Sequence of chain 1.E:
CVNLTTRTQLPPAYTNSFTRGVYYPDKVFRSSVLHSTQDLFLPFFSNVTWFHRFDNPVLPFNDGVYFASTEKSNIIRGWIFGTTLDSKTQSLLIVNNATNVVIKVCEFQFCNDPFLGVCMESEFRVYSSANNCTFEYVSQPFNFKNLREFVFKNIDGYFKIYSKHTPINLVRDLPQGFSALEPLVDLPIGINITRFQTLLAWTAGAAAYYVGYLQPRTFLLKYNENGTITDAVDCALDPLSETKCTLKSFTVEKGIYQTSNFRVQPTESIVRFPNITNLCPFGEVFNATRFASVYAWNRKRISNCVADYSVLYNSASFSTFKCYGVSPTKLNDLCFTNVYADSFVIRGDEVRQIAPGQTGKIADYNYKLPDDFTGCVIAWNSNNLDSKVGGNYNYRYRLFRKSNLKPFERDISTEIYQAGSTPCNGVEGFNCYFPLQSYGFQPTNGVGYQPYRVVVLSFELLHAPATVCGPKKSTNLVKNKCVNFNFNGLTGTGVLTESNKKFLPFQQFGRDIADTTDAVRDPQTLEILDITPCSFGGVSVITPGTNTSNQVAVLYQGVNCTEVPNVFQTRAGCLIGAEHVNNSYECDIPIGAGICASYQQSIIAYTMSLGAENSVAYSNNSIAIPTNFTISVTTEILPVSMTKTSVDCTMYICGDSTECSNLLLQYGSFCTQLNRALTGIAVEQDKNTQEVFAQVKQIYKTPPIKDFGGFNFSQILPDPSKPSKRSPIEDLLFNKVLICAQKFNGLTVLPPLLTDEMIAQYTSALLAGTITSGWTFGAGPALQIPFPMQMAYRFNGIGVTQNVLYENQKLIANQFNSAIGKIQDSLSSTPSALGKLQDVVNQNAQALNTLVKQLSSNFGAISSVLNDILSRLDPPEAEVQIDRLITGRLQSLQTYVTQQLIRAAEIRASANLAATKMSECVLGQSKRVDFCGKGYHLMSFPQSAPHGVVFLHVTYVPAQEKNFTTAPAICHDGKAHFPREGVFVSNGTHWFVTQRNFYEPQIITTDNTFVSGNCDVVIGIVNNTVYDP

A protein and the small-molecule ligand that binds it are described below.
Small molecule (SMILES): CC(=O)N[C@@H]1[C@@H](O)[C@H](O)[C@@H](CO)O[C@H]1O

Binding-site contacts:
Ligand atom C2 contacts residue ASN603 of chain 1.E at 2.5 Å.
Ligand atom C4 contacts residue ASN603 of chain 1.E at 4.3 Å.
Ligand atom N2 contacts residue ASN603 of chain 1.E at 2.9 Å (h-bond).
Ligand atom C5 contacts residue ASN603 of chain 1.E at 3.7 Å.
Ligand atom C1 contacts residue ASN603 of chain 1.E at 1.4 Å.
Ligand atom C7 contacts residue ASN603 of chain 1.E at 3.2 Å.
Ligand atom C3 contacts residue ASN603 of chain 1.E at 3.8 Å.
Ligand atom O5 contacts residue ASN603 of chain 1.E at 2.4 Å (h-bond).
Ligand atom O6 contacts residue ASN603 of chain 1.E at 4.4 Å.
Ligand atom O7 contacts residue ASN603 of chain 1.E at 3.2 Å (h-bond).
Ligand atom C8 contacts residue ASN603 of chain 1.E at 4.4 Å.